The small molecule below binds the protein below.
Small molecule (SMILES): O=C(O)[C@H]1OC(=O)[C@H](O)[C@@H](O)[C@H]1O

Sequence of chain 1.A:
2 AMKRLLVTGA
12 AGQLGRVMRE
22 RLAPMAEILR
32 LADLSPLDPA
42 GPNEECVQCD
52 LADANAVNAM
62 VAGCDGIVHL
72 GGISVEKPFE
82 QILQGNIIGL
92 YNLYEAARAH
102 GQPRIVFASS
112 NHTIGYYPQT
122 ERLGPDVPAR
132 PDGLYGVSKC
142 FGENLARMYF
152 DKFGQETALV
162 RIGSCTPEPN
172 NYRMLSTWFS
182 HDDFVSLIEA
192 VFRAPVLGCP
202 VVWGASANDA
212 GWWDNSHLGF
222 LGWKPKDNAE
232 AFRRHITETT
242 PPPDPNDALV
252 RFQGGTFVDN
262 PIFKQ

Binding-site contacts:
Ligand atom C1 contacts residue NAI1 of chain 1.D at 3.3 Å.
Ligand atom O6A contacts residue GLY164 of chain 1.A at 3.8 Å.
Ligand atom C2 contacts residue NAI1 of chain 1.D at 3.8 Å.
Ligand atom O1 contacts residue SER75 of chain 1.A at 4.1 Å.
Ligand atom O4 contacts residue HIS113 of chain 1.A at 4.0 Å.
Ligand atom C2 contacts residue TYR136 of chain 1.A at 4.0 Å (hydrophobic).
Ligand atom O6A contacts residue SER165 of chain 1.A at 4.1 Å.
Ligand atom O6A contacts residue HIS113 of chain 1.A at 3.0 Å (h-bond).
Ligand atom C6 contacts residue SER165 of chain 1.A at 3.7 Å.
Ligand atom O6A contacts residue ASN112 of chain 1.A at 3.1 Å (h-bond).
Ligand atom C5 contacts residue NAI1 of chain 1.D at 3.7 Å.
Ligand atom C3 contacts residue SER75 of chain 1.A at 4.1 Å.
Ligand atom O2 contacts residue SER75 of chain 1.A at 2.6 Å (h-bond).
Ligand atom C1 contacts residue SER111 of chain 1.A at 3.8 Å.
Ligand atom C1 contacts residue HIS113 of chain 1.A at 3.4 Å.
Ligand atom C6 contacts residue ARG174 of chain 1.A at 3.5 Å.
Ligand atom C3 contacts residue NAI1 of chain 1.D at 4.0 Å.
Ligand atom O5 contacts residue ASN112 of chain 1.A at 3.5 Å (h-bond).
Ligand atom O1 contacts residue NAI1 of chain 1.D at 2.8 Å.
Ligand atom O1 contacts residue TYR136 of chain 1.A at 2.5 Å (h-bond).
Ligand atom C6 contacts residue HIS113 of chain 1.A at 3.8 Å.
Ligand atom O6A contacts residue ARG174 of chain 1.A at 2.6 Å (salt-bridge).
Ligand atom O5 contacts residue HIS113 of chain 1.A at 3.1 Å (h-bond).
Ligand atom C1 contacts residue SER75 of chain 1.A at 3.9 Å.
Ligand atom O5 contacts residue NAI1 of chain 1.D at 3.2 Å.
Ligand atom O4 contacts residue PHE258 of chain 1.A at 3.3 Å.
Ligand atom O6B contacts residue ARG174 of chain 1.A at 3.2 Å (salt-bridge).
Ligand atom C2 contacts residue SER75 of chain 1.A at 3.1 Å.
Ligand atom C5 contacts residue GLY164 of chain 1.A at 3.8 Å.
Ligand atom O1 contacts residue HIS113 of chain 1.A at 3.2 Å.
Ligand atom O2 contacts residue NAI1 of chain 1.D at 3.4 Å.
Ligand atom C1 contacts residue TYR136 of chain 1.A at 3.6 Å (hydrophobic).
Ligand atom C6 contacts residue ASN112 of chain 1.A at 3.9 Å.
Ligand atom O6B contacts residue GLY164 of chain 1.A at 3.7 Å.
Ligand atom O2 contacts residue TYR136 of chain 1.A at 3.5 Å (h-bond).
Ligand atom C6 contacts residue GLY164 of chain 1.A at 3.6 Å.
Ligand atom O6B contacts residue SER165 of chain 1.A at 2.7 Å (h-bond).
Ligand atom O5 contacts residue GLY164 of chain 1.A at 3.8 Å.
Ligand atom C5 contacts residue HIS113 of chain 1.A at 3.8 Å.
Ligand atom O1 contacts residue SER111 of chain 1.A at 2.7 Å (h-bond).